Binding-site contacts:
Ligand atom O3 contacts residue TRP11 of chain 1.A at 3.9 Å.
Ligand atom O5 contacts residue ASN10 of chain 1.A at 3.4 Å (h-bond).
Ligand atom C1 contacts residue TRP11 of chain 1.A at 3.8 Å (hydrophobic).
Ligand atom O3 contacts residue ASP477 of chain 1.A at 3.1 Å (salt-bridge).
Ligand atom O6 contacts residue ARG476 of chain 1.A at 4.3 Å.
Ligand atom C3 contacts residue ASN10 of chain 1.A at 3.3 Å.
Ligand atom C1 contacts residue ASN10 of chain 1.A at 2.7 Å.
Ligand atom C6 contacts residue TYR473 of chain 1.A at 3.5 Å (hydrophobic).
Ligand atom O2 contacts residue TRP11 of chain 1.A at 4.2 Å.
Ligand atom O4 contacts residue TYR473 of chain 1.A at 3.8 Å.
Ligand atom C2 contacts residue ASP477 of chain 1.A at 4.0 Å.
Ligand atom C6 contacts residue TRP11 of chain 1.A at 3.7 Å (hydrophobic).
Ligand atom O4 contacts residue ASN10 of chain 1.A at 3.9 Å.
Ligand atom C4 contacts residue ASN10 of chain 1.A at 3.8 Å.
Ligand atom O5 contacts residue TRP11 of chain 1.A at 3.5 Å.
Ligand atom C5 contacts residue TRP11 of chain 1.A at 3.6 Å (hydrophobic).
Ligand atom C2 contacts residue ASN10 of chain 1.A at 3.4 Å.
Ligand atom C3 contacts residue ASP477 of chain 1.A at 4.1 Å.
Ligand atom O6 contacts residue TRP11 of chain 1.A at 4.1 Å.
Ligand atom C5 contacts residue TYR473 of chain 1.A at 3.5 Å (hydrophobic).
Ligand atom O4 contacts residue TRP11 of chain 1.A at 3.9 Å.
Ligand atom O2 contacts residue ASN10 of chain 1.A at 3.0 Å.
Ligand atom O1 contacts residue ASN10 of chain 1.A at 3.5 Å (h-bond).
Ligand atom O3 contacts residue ASN10 of chain 1.A at 3.9 Å.
Ligand atom C1 contacts residue TYR473 of chain 1.A at 3.6 Å (hydrophobic).
Ligand atom O5 contacts residue TYR473 of chain 1.A at 3.4 Å.
Ligand atom C5 contacts residue ASN10 of chain 1.A at 3.3 Å.
Ligand atom O4 contacts residue ALA470 of chain 1.A at 4.2 Å.
Ligand atom C3 contacts residue TRP11 of chain 1.A at 4.0 Å (hydrophobic).
Ligand atom O2 contacts residue ASP477 of chain 1.A at 4.4 Å.
Ligand atom C4 contacts residue TRP11 of chain 1.A at 3.9 Å (hydrophobic).
Ligand atom C2 contacts residue TRP11 of chain 1.A at 3.9 Å (hydrophobic).

A protein and the small-molecule ligand that binds it are described below.
Small molecule (SMILES): OC[C@H]1O[C@@H](O[C@H]2[C@H](O)[C@@H](O)[C@H](O[C@H]3[C@H](O)[C@@H](O)[C@H](O[C@H]4[C@H](O)[C@@H](O)[C@H](O)O[C@@H]4CO)O[C@@H]3CO)O[C@@H]2CO)[C@H](O)[C@@H](O)[C@@H]1O

Sequence of chain 1.A:
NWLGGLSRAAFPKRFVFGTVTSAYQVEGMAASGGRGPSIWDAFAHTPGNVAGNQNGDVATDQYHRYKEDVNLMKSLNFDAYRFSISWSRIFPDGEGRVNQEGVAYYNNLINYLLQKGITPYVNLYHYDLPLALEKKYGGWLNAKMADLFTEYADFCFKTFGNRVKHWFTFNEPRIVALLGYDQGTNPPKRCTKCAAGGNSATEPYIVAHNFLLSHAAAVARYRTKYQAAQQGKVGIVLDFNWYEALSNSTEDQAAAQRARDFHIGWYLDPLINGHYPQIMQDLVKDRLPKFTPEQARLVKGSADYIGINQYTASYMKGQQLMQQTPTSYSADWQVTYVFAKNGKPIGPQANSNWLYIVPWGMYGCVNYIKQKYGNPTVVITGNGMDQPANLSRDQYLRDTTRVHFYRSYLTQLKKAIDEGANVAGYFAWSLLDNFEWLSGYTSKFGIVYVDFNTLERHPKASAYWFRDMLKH